The small molecule below binds the protein below.
Small molecule (SMILES): CCOC(=O)c1ccc(OCCCCC2CCN(c3ccc(C)nn3)CC2)cc1

Binding-site contacts:
Ligand atom C10 contacts residue TYR157 of chain 1.B at 3.6 Å (hydrophobic).
Ligand atom N6 contacts residue VAL194 of chain 1.B at 3.7 Å.
Ligand atom C14 contacts residue PHE236 of chain 1.B at 3.9 Å (hydrophobic).
Ligand atom O24 contacts residue PHE236 of chain 1.B at 3.7 Å.
Ligand atom C23 contacts residue PHE236 of chain 1.B at 3.5 Å (hydrophobic).
Ligand atom C1 contacts residue ILE155 of chain 1.B at 3.7 Å (hydrophobic).
Ligand atom C4 contacts residue TYR157 of chain 1.B at 3.4 Å (hydrophobic).
Ligand atom C12 contacts residue PHE236 of chain 1.B at 3.8 Å (hydrophobic).
Ligand atom C22 contacts residue TYR203 of chain 1.B at 3.5 Å (hydrophobic).
Ligand atom C20 contacts residue PHE236 of chain 1.B at 3.2 Å (hydrophobic).
Ligand atom C21 contacts residue PHE236 of chain 1.B at 3.4 Å (hydrophobic).
Ligand atom C19 contacts residue TYR110 of chain 1.B at 3.7 Å (hydrophobic).
Ligand atom C11 contacts residue TYR157 of chain 1.B at 3.6 Å (hydrophobic).
Ligand atom C22 contacts residue PHE236 of chain 1.B at 3.9 Å (hydrophobic).
Ligand atom C26 contacts residue THR109 of chain 1.B at 3.7 Å.
Ligand atom C3 contacts residue TYR157 of chain 1.B at 3.5 Å (hydrophobic).
Ligand atom O24 contacts residue TYR110 of chain 1.B at 3.9 Å.
Ligand atom N4 contacts residue ILE192 of chain 1.B at 3.6 Å.
Ligand atom C1 contacts residue PRO179 of chain 1.B at 3.9 Å (hydrophobic).
Ligand atom C13 contacts residue VAL197 of chain 1.B at 3.6 Å (hydrophobic).
Ligand atom C3 contacts residue ALA24 of chain 1.D at 3.7 Å (hydrophobic).
Ligand atom C19 contacts residue PHE236 of chain 1.B at 3.5 Å (hydrophobic).
Ligand atom C8 contacts residue PHE132 of chain 1.B at 3.4 Å (hydrophobic).
Ligand atom C11 contacts residue VAL194 of chain 1.B at 3.7 Å (hydrophobic).
Ligand atom C1 contacts residue ILE181 of chain 1.B at 3.4 Å (hydrophobic).
Ligand atom C23 contacts residue TYR110 of chain 1.B at 3.3 Å (hydrophobic).
Ligand atom C4 contacts residue ALA24 of chain 1.D at 3.8 Å (hydrophobic).
Ligand atom C9 contacts residue ILE108 of chain 1.B at 3.5 Å (hydrophobic).
Ligand atom C7 contacts residue PHE132 of chain 1.B at 3.6 Å (hydrophobic).
Ligand atom N3 contacts residue ILE192 of chain 1.B at 3.8 Å.
Ligand atom C3 contacts residue PRO179 of chain 1.B at 3.7 Å (hydrophobic).
Ligand atom C9 contacts residue TYR157 of chain 1.B at 3.8 Å (hydrophobic).
Ligand atom C20 contacts residue TYR110 of chain 1.B at 3.5 Å (hydrophobic).
Ligand atom C21 contacts residue TYR203 of chain 1.B at 3.8 Å (hydrophobic).
Ligand atom C8 contacts residue ILE108 of chain 1.B at 3.8 Å (hydrophobic).
Ligand atom C10 contacts residue VAL194 of chain 1.B at 3.7 Å (hydrophobic).
Ligand atom C27 contacts residue THR109 of chain 1.B at 3.5 Å.
Ligand atom O25 contacts residue TYR110 of chain 1.B at 3.0 Å.
Ligand atom C14 contacts residue VAL197 of chain 1.B at 3.6 Å (hydrophobic).
Ligand atom N4 contacts residue LEU239 of chain 1.B at 3.8 Å.

Sequence of chain 1.D:
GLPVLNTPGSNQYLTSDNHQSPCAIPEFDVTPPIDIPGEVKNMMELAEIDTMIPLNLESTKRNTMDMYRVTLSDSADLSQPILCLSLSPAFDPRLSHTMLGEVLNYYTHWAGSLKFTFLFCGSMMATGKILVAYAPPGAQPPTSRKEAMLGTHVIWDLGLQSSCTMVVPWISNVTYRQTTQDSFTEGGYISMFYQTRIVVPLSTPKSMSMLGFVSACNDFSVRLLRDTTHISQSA

Sequence of chain 1.B:
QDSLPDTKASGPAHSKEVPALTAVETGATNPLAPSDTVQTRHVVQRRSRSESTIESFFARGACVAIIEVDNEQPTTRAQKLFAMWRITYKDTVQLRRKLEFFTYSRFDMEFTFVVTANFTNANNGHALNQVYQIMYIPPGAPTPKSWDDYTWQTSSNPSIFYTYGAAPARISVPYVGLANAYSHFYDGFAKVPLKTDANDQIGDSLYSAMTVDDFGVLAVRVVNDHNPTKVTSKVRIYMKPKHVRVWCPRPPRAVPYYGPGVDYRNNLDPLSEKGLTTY

Sequence of chain 2.D:
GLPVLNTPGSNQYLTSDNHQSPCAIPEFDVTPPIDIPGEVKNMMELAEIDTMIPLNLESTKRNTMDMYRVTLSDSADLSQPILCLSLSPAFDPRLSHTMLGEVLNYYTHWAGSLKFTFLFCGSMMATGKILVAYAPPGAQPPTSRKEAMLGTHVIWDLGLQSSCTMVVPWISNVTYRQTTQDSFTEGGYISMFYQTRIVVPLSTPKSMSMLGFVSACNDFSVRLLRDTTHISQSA